Sequence of chain 1.L:
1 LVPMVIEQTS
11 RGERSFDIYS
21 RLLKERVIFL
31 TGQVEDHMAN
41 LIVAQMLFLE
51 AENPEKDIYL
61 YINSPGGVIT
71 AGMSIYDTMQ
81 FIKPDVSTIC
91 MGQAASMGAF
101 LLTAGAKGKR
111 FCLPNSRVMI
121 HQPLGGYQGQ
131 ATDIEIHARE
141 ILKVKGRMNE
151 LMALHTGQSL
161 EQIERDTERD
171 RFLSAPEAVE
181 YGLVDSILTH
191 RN

Binding-site contacts:
Ligand atom CB contacts residue TYR61 of chain 1.M at 3.8 Å (hydrophobic).
Ligand atom CD1 contacts residue PHE81 of chain 1.L at 3.5 Å (hydrophobic).
Ligand atom CA contacts residue GLU25 of chain 1.M at 3.7 Å.
Ligand atom CG2 contacts residue ARG191 of chain 1.M at 4.0 Å.
Ligand atom CE2 contacts residue MET91 of chain 1.M at 3.6 Å (hydrophobic).
Ligand atom CZ contacts residue LEU47 of chain 1.L at 4.0 Å (hydrophobic).
Ligand atom CA contacts residue ARG191 of chain 1.M at 4.0 Å.
Ligand atom CG1 contacts residue GLU25 of chain 1.M at 3.9 Å.
Ligand atom CA contacts residue ALA51 of chain 1.L at 4.0 Å (hydrophobic).
Ligand atom CA contacts residue TYR61 of chain 1.M at 3.0 Å (hydrophobic).
Ligand atom CB contacts residue LEU188 of chain 1.M at 3.9 Å (hydrophobic).
Ligand atom CA contacts residue TYR61 of chain 1.M at 3.8 Å (hydrophobic).
Ligand atom CD2 contacts residue TYR61 of chain 1.M at 3.6 Å (hydrophobic).
Ligand atom C contacts residue ARG191 of chain 1.M at 4.0 Å.
Ligand atom CG2 contacts residue LEU22 of chain 1.M at 4.0 Å (hydrophobic).
Ligand atom N contacts residue TYR61 of chain 1.M at 2.6 Å (h-bond).
Ligand atom C contacts residue ARG191 of chain 1.M at 4.0 Å.
Ligand atom CB contacts residue ILE89 of chain 1.M at 3.7 Å (hydrophobic).
Ligand atom C contacts residue TYR61 of chain 1.M at 3.3 Å (hydrophobic).
Ligand atom CE2 contacts residue LEU47 of chain 1.L at 3.9 Å (hydrophobic).
Ligand atom CG1 contacts residue ALA51 of chain 1.L at 3.9 Å (hydrophobic).
Ligand atom O contacts residue ARG191 of chain 1.M at 3.0 Å (salt-bridge).
Ligand atom CG2 contacts residue PHE48 of chain 1.L at 3.8 Å (hydrophobic).
Ligand atom CA contacts residue TYR59 of chain 1.M at 4.0 Å (hydrophobic).
Ligand atom C contacts residue PRO54 of chain 1.L at 3.8 Å (hydrophobic).
Ligand atom CZ contacts residue LEU113 of chain 1.M at 4.0 Å (hydrophobic).
Ligand atom CD1 contacts residue GLU25 of chain 1.M at 3.6 Å.
Ligand atom CE2 contacts residue TYR61 of chain 1.M at 4.0 Å (hydrophobic).
Ligand atom O contacts residue LEU47 of chain 1.L at 3.8 Å.
Ligand atom O contacts residue ARG191 of chain 1.M at 3.0 Å (salt-bridge).
Ligand atom CZ contacts residue THR78 of chain 1.L at 3.8 Å.
Ligand atom CA contacts residue ARG191 of chain 1.M at 3.9 Å.
Ligand atom O contacts residue LYS83 of chain 1.L at 3.3 Å (salt-bridge).
Ligand atom O contacts residue ALA51 of chain 1.L at 3.9 Å.
Ligand atom O contacts residue PHE81 of chain 1.L at 3.9 Å.
Ligand atom CG2 contacts residue LEU47 of chain 1.L at 3.5 Å (hydrophobic).
Ligand atom CG1 contacts residue ALA51 of chain 1.L at 3.8 Å (hydrophobic).
Ligand atom O contacts residue ARG191 of chain 1.M at 3.4 Å (salt-bridge).
Ligand atom CD1 contacts residue ARG21 of chain 1.M at 3.6 Å.
Ligand atom CE1 contacts residue PHE81 of chain 1.L at 3.7 Å (hydrophobic).

Sequence of chain 1.M:
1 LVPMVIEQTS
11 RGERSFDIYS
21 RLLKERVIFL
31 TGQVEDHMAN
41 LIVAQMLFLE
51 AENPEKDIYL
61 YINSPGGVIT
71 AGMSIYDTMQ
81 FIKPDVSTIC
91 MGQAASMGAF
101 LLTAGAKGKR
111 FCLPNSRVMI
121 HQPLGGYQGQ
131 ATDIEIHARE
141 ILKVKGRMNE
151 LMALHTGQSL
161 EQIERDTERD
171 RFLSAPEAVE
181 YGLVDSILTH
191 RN

A protein and the small-molecule ligand that binds it are described below.
Small molecule (SMILES): CC[C@H](C)[C@H](NC(=O)CN)C(=O)NCC(=O)N[C@@H](Cc1ccccc1)C(=O)NCC(=O)N[C@@H](C)C(=O)N[C@H](C(=O)N[C@H](C(=O)N[C@@H](C)C=O)C(C)C)[C@@H](C)O